Sequence of chain 1.A:
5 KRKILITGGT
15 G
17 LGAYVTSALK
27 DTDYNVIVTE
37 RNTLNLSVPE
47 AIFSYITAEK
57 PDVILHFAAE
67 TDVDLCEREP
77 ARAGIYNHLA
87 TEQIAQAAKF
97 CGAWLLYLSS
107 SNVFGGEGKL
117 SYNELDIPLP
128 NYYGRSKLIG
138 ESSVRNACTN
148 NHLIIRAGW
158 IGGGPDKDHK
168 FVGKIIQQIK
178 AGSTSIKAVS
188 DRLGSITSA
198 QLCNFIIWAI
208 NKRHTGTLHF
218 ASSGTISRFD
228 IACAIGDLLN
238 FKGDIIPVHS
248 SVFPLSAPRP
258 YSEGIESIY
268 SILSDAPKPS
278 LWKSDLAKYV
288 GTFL

Binding-site contacts:
Ligand atom O2 contacts residue ALA185 of chain 1.A at 3.7 Å.
Ligand atom C5 contacts residue PHE250 of chain 1.A at 3.5 Å (hydrophobic).
Ligand atom O6 contacts residue LYS184 of chain 1.A at 3.5 Å (salt-bridge).
Ligand atom O1 contacts residue GLN175 of chain 1.A at 2.8 Å (h-bond).
Ligand atom C1 contacts residue GLN175 of chain 1.A at 4.1 Å.
Ligand atom C6 contacts residue LYS184 of chain 1.A at 3.8 Å.
Ligand atom O2 contacts residue LYS184 of chain 1.A at 2.7 Å (salt-bridge).
Ligand atom C6 contacts residue PHE250 of chain 1.A at 3.4 Å (hydrophobic).
Ligand atom O3 contacts residue PHE168 of chain 1.A at 3.3 Å.
Ligand atom C2 contacts residue PHE168 of chain 1.A at 4.1 Å (hydrophobic).
Ligand atom C1 contacts residue LYS184 of chain 1.A at 4.1 Å.
Ligand atom O2 contacts residue PHE168 of chain 1.A at 3.8 Å.
Ligand atom O1 contacts residue LYS171 of chain 1.A at 4.1 Å.
Ligand atom C3 contacts residue PHE168 of chain 1.A at 4.4 Å (hydrophobic).
Ligand atom C4 contacts residue PHE250 of chain 1.A at 4.1 Å (hydrophobic).
Ligand atom O1 contacts residue ILE172 of chain 1.A at 4.0 Å.
Ligand atom C1 contacts residue ILE172 of chain 1.A at 3.7 Å (hydrophobic).
Ligand atom C1 contacts residue PHE168 of chain 1.A at 3.6 Å (hydrophobic).
Ligand atom C2 contacts residue LYS184 of chain 1.A at 3.6 Å.

The protein below binds the small molecule below.
Small molecule (SMILES): OC[C@@]1(O)OC[C@@H](O)[C@@H](O)[C@@H]1O